Binding-site contacts:
Ligand atom O1 contacts residue GLY47 of chain 1.B at 3.9 Å.
Ligand atom C2 contacts residue TRP44 of chain 1.B at 4.0 Å (hydrophobic).
Ligand atom O3S contacts residue SER123 of chain 1.B at 4.1 Å.
Ligand atom O2 contacts residue MG1 of chain 1.E at 2.5 Å.
Ligand atom S contacts residue HIS190 of chain 1.B at 4.0 Å.
Ligand atom C3 contacts residue ARG159 of chain 1.B at 3.9 Å.
Ligand atom O1 contacts residue ALA238 of chain 1.B at 3.9 Å.
Ligand atom C2 contacts residue ARG159 of chain 1.B at 4.0 Å.
Ligand atom C1 contacts residue LEU48 of chain 1.B at 3.7 Å (hydrophobic).
Ligand atom O3S contacts residue LEU124 of chain 1.B at 3.4 Å.
Ligand atom O2' contacts residue SER46 of chain 1.B at 3.9 Å.
Ligand atom C1 contacts residue SER46 of chain 1.B at 3.5 Å.
Ligand atom C3 contacts residue MG1 of chain 1.E at 4.0 Å.
Ligand atom O1 contacts residue TRP44 of chain 1.B at 3.6 Å.
Ligand atom C2 contacts residue ASP85 of chain 1.B at 3.9 Å.
Ligand atom O1 contacts residue SER46 of chain 1.B at 2.5 Å (h-bond).
Ligand atom S contacts residue ASN122 of chain 1.B at 4.1 Å.
Ligand atom C2 contacts residue MG1 of chain 1.E at 2.9 Å.
Ligand atom O1 contacts residue MG1 of chain 1.E at 3.9 Å.
Ligand atom O2S contacts residue ASN122 of chain 1.B at 3.4 Å (h-bond).
Ligand atom O2' contacts residue MG1 of chain 1.E at 2.0 Å.
Ligand atom O2' contacts residue ASP58 of chain 1.B at 4.0 Å.
Ligand atom C1 contacts residue ASP85 of chain 1.B at 3.5 Å.
Ligand atom O2 contacts residue ASP85 of chain 1.B at 3.3 Å (salt-bridge).
Ligand atom O2S contacts residue LEU124 of chain 1.B at 3.9 Å.
Ligand atom O1S contacts residue MG1 of chain 1.E at 3.7 Å.
Ligand atom O2S contacts residue LEU48 of chain 1.B at 3.9 Å.
Ligand atom O2' contacts residue GLY47 of chain 1.B at 3.5 Å (h-bond).
Ligand atom O2 contacts residue TRP44 of chain 1.B at 3.2 Å.
Ligand atom O2' contacts residue LEU48 of chain 1.B at 2.9 Å (h-bond).
Ligand atom O1 contacts residue LEU48 of chain 1.B at 3.5 Å.
Ligand atom O2' contacts residue ASP85 of chain 1.B at 3.0 Å (salt-bridge).
Ligand atom O3S contacts residue HIS190 of chain 1.B at 2.9 Å (h-bond).
Ligand atom O1S contacts residue ARG159 of chain 1.B at 3.1 Å (salt-bridge).
Ligand atom O1S contacts residue ASN122 of chain 1.B at 3.8 Å.
Ligand atom S contacts residue ARG159 of chain 1.B at 4.0 Å.
Ligand atom C1 contacts residue MG1 of chain 1.E at 2.6 Å.
Ligand atom O1S contacts residue SER123 of chain 1.B at 3.7 Å.
Ligand atom O2 contacts residue ARG159 of chain 1.B at 2.9 Å (salt-bridge).
Ligand atom C1 contacts residue GLY47 of chain 1.B at 4.0 Å.

This protein binds this small molecule.
Small molecule (SMILES): O=C(O)C(=O)CS(=O)(=O)O

Sequence of chain 1.B:
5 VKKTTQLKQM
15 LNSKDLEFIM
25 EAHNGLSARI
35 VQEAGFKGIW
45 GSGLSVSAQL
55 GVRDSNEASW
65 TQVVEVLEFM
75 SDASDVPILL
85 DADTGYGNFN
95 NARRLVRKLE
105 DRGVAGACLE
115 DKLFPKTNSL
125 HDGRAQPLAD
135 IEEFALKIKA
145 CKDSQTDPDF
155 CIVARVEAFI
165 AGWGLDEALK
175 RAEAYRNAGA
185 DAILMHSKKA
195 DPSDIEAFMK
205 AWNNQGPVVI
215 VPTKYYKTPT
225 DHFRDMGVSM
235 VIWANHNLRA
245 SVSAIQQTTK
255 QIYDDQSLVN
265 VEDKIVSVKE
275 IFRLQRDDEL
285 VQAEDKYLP